Sequence of chain 1.A:
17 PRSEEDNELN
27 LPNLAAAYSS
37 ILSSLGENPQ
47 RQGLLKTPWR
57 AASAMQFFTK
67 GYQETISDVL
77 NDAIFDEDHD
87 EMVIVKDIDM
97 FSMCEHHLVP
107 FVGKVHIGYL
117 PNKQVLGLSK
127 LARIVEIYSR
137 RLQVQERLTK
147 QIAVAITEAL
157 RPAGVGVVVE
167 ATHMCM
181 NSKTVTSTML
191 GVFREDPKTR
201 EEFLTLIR

Sequence of chain 1.J:
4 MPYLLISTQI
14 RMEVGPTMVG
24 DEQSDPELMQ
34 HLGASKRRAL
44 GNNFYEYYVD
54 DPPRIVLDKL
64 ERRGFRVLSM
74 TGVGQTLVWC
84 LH

Binding-site contacts:
Ligand atom N contacts residue GLN78 of chain 1.J at 2.8 Å (h-bond).
Ligand atom CE2 contacts residue ILE13 of chain 1.J at 3.3 Å (hydrophobic).
Ligand atom N contacts residue ILE13 of chain 1.J at 2.8 Å (h-bond).
Ligand atom O contacts residue GLN78 of chain 1.F at 2.9 Å (h-bond).
Ligand atom CA contacts residue GLN78 of chain 1.J at 3.7 Å.
Ligand atom CZ contacts residue MET15 of chain 1.J at 3.5 Å (hydrophobic).
Ligand atom OXT contacts residue GLU195 of chain 1.A at 3.7 Å.
Ligand atom CZ contacts residue ARG14 of chain 1.J at 3.6 Å.
Ligand atom CD2 contacts residue GLN78 of chain 1.J at 3.5 Å.
Ligand atom CA contacts residue ILE13 of chain 1.J at 3.5 Å (hydrophobic).
Ligand atom CE2 contacts residue GLN12 of chain 1.J at 3.8 Å.
Ligand atom CE1 contacts residue MET15 of chain 1.J at 3.6 Å (hydrophobic).
Ligand atom C contacts residue GLN78 of chain 1.J at 3.8 Å.
Ligand atom OXT contacts residue PRO197 of chain 1.A at 3.4 Å.
Ligand atom C contacts residue GLN78 of chain 1.F at 3.7 Å.
Ligand atom O contacts residue GLY77 of chain 1.F at 3.8 Å.
Ligand atom C contacts residue VAL76 of chain 1.F at 3.9 Å (hydrophobic).
Ligand atom CZ contacts residue ILE13 of chain 1.J at 3.9 Å (hydrophobic).
Ligand atom CB contacts residue VAL76 of chain 1.F at 3.3 Å (hydrophobic).
Ligand atom CA contacts residue THR79 of chain 1.F at 3.6 Å.
Ligand atom CD1 contacts residue ILE13 of chain 1.J at 3.5 Å (hydrophobic).
Ligand atom CB contacts residue GLN78 of chain 1.J at 3.6 Å.
Ligand atom O contacts residue THR79 of chain 1.F at 2.7 Å (h-bond).
Ligand atom C contacts residue GLY77 of chain 1.F at 3.9 Å.
Ligand atom CE2 contacts residue GLN78 of chain 1.J at 3.7 Å.
Ligand atom C contacts residue THR79 of chain 1.F at 3.5 Å.
Ligand atom O contacts residue GLN12 of chain 1.F at 3.6 Å (h-bond).
Ligand atom CZ contacts residue LEU80 of chain 1.J at 3.8 Å (hydrophobic).
Ligand atom CE1 contacts residue VAL76 of chain 1.F at 3.9 Å (hydrophobic).
Ligand atom O contacts residue VAL76 of chain 1.F at 3.4 Å (h-bond).
Ligand atom CD2 contacts residue ILE13 of chain 1.J at 3.4 Å (hydrophobic).
Ligand atom CD2 contacts residue VAL76 of chain 1.F at 3.5 Å (hydrophobic).
Ligand atom OXT contacts residue GLN78 of chain 1.J at 3.0 Å (h-bond).
Ligand atom OXT contacts residue GLY77 of chain 1.F at 3.8 Å.
Ligand atom CE2 contacts residue ARG14 of chain 1.J at 3.9 Å.
Ligand atom N contacts residue GLU195 of chain 1.A at 2.8 Å (salt-bridge).
Ligand atom CD1 contacts residue VAL76 of chain 1.F at 3.5 Å (hydrophobic).
Ligand atom CG contacts residue VAL76 of chain 1.F at 3.6 Å (hydrophobic).
Ligand atom CG contacts residue ILE13 of chain 1.J at 3.4 Å (hydrophobic).
Ligand atom CE1 contacts residue ILE13 of chain 1.J at 3.9 Å (hydrophobic).

Sequence of chain 1.F:
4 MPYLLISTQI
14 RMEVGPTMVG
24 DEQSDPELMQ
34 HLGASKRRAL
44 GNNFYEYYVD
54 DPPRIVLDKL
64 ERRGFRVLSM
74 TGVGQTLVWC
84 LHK

The protein below binds the small molecule below.
Small molecule (SMILES): N[C@@H](Cc1ccccc1)C(=O)O